The protein below binds the small molecule below.
Small molecule (SMILES): CC(=O)N[C@@H]1[C@@H](O[C@@H]2O[C@H](CO)[C@H](O)[C@H](O[C@]3(C(=O)O)C[C@H](O)[C@@H](NC(C)=O)[C@H]([C@H](O)[C@H](O)CO)O3)[C@H]2O)[C@H](O)[C@@H](CO[C@]2(C(=O)O)C[C@H](O)[C@@H](NC(C)=O)[C@H]([C@H](O)[C@H](O)CO)O2)O[C@H]1O

Binding-site contacts:
Ligand atom C2 contacts residue ARG77 of chain 5.D at 4.0 Å.
Ligand atom O4 contacts residue TYR72 of chain 5.D at 3.7 Å.
Ligand atom C2 contacts residue GLY78 of chain 5.D at 4.2 Å.
Ligand atom O4 contacts residue VAL296 of chain 5.D at 3.9 Å.
Ligand atom C3 contacts residue VAL296 of chain 5.D at 3.6 Å (hydrophobic).
Ligand atom O1A contacts residue TYR72 of chain 5.D at 3.4 Å.
Ligand atom C4 contacts residue VAL296 of chain 5.D at 4.2 Å (hydrophobic).
Ligand atom C5 contacts residue TYR72 of chain 5.D at 3.5 Å (hydrophobic).
Ligand atom O4 contacts residue THR291 of chain 5.D at 3.9 Å.
Ligand atom O1B contacts residue TYR72 of chain 5.D at 4.0 Å.
Ligand atom C3 contacts residue HIS298 of chain 5.D at 3.8 Å.
Ligand atom O1B contacts residue ARG77 of chain 5.D at 2.4 Å (salt-bridge).
Ligand atom C11 contacts residue TYR72 of chain 5.D at 4.2 Å (hydrophobic).
Ligand atom O4 contacts residue HIS298 of chain 5.D at 2.7 Å (h-bond).
Ligand atom O1A contacts residue ARG77 of chain 5.D at 2.7 Å (salt-bridge).
Ligand atom C5 contacts residue ASN93 of chain 5.D at 4.1 Å.
Ligand atom C1 contacts residue ARG77 of chain 5.D at 3.1 Å.
Ligand atom C4 contacts residue GLY78 of chain 5.D at 3.9 Å.
Ligand atom C6 contacts residue THR94 of chain 5.D at 4.3 Å.
Ligand atom O1A contacts residue GLY78 of chain 5.D at 3.8 Å.
Ligand atom O3 contacts residue GLY78 of chain 5.D at 3.7 Å.
Ligand atom N5 contacts residue TYR72 of chain 5.D at 2.9 Å (h-bond).
Ligand atom C4 contacts residue ARG77 of chain 5.D at 4.0 Å.
Ligand atom C8 contacts residue ARG77 of chain 5.D at 4.2 Å.
Ligand atom O4 contacts residue GLY78 of chain 5.D at 3.4 Å (h-bond).
Ligand atom O6 contacts residue ASN93 of chain 5.D at 3.6 Å (h-bond).
Ligand atom C3 contacts residue GLY78 of chain 5.D at 3.8 Å.
Ligand atom O4 contacts residue ASN80 of chain 5.D at 4.1 Å.
Ligand atom C1 contacts residue TYR72 of chain 5.D at 3.8 Å (hydrophobic).
Ligand atom C4 contacts residue TYR72 of chain 5.D at 3.4 Å (hydrophobic).
Ligand atom C6 contacts residue ASN80 of chain 5.D at 4.3 Å.
Ligand atom C6 contacts residue ASN93 of chain 5.D at 3.4 Å.
Ligand atom C6 contacts residue TYR72 of chain 5.D at 3.7 Å (hydrophobic).
Ligand atom O1A contacts residue LYS186 of chain 5.D at 4.3 Å.
Ligand atom O8 contacts residue ARG77 of chain 5.D at 3.5 Å (salt-bridge).
Ligand atom O4 contacts residue ARG77 of chain 5.D at 4.2 Å.
Ligand atom O8 contacts residue TYR72 of chain 5.D at 3.4 Å (h-bond).
Ligand atom C4 contacts residue HIS298 of chain 5.D at 3.7 Å.
Ligand atom C10 contacts residue TYR72 of chain 5.D at 4.0 Å (hydrophobic).
Ligand atom C3 contacts residue ARG77 of chain 5.D at 3.3 Å.

Sequence of chain 5.D:
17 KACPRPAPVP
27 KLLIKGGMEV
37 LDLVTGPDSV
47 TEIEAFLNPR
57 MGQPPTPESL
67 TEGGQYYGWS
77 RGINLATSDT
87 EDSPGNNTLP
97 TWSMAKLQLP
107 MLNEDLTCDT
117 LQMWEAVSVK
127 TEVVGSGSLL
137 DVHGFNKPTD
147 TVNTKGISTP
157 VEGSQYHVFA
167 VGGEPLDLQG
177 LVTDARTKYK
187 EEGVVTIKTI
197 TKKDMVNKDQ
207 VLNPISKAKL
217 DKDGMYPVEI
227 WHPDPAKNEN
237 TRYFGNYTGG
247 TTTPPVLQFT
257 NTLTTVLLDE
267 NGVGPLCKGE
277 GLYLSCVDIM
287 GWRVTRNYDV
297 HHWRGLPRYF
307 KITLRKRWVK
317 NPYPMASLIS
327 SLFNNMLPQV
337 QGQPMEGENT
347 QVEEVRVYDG

Sequence of chain 5.E:
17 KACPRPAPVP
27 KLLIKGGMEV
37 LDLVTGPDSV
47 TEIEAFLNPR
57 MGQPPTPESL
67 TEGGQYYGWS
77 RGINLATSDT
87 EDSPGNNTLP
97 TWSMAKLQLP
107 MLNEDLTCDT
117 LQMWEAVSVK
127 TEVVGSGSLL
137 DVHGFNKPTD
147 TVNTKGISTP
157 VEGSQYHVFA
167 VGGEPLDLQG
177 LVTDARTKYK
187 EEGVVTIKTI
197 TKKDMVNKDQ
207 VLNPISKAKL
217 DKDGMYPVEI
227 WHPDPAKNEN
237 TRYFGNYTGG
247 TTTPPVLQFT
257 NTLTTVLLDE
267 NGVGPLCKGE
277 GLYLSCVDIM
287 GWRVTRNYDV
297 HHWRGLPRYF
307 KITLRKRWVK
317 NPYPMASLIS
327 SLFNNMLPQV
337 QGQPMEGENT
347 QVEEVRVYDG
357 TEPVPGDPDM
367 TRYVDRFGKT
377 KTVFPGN